Sequence of chain 3.A:
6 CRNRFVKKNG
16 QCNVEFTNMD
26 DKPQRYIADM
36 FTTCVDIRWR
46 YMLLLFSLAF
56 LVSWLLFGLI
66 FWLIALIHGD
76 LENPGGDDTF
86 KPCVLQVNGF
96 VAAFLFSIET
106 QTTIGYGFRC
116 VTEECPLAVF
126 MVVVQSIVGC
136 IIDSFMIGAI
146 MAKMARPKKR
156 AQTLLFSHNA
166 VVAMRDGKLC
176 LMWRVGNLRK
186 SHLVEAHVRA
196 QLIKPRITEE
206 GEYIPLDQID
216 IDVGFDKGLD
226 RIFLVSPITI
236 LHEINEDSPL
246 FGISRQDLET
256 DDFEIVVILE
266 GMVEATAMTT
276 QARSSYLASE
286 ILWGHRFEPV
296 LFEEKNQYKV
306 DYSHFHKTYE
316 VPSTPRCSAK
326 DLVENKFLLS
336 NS

Binding-site contacts:
Ligand atom O1 contacts residue ARG43 of chain 3.A at 3.5 Å.
Ligand atom O12 contacts residue ARG43 of chain 3.A at 3.6 Å.
Ligand atom O1A contacts residue TRP44 of chain 3.A at 4.0 Å.
Ligand atom O51 contacts residue ARG151 of chain 3.A at 2.9 Å (salt-bridge).
Ligand atom O12 contacts residue ARG45 of chain 3.A at 2.8 Å (salt-bridge).
Ligand atom O51 contacts residue LYS153 of chain 3.A at 3.6 Å (salt-bridge).
Ligand atom O51 contacts residue LYS154 of chain 3.A at 3.3 Å (salt-bridge).
Ligand atom P1 contacts residue TRP44 of chain 3.A at 4.2 Å.
Ligand atom P5 contacts residue ARG151 of chain 3.A at 3.4 Å.
Ligand atom O53 contacts residue LYS148 of chain 3.A at 3.3 Å (salt-bridge).
Ligand atom O1B contacts residue ARG45 of chain 3.A at 3.2 Å.
Ligand atom O6 contacts residue TRP44 of chain 3.A at 3.4 Å.
Ligand atom O53 contacts residue ILE42 of chain 3.A at 3.9 Å.
Ligand atom C1B contacts residue ARG45 of chain 3.A at 4.2 Å.
Ligand atom O52 contacts residue LYS154 of chain 3.A at 3.3 Å (salt-bridge).
Ligand atom O11 contacts residue ARG43 of chain 3.A at 3.1 Å (salt-bridge).
Ligand atom P1 contacts residue ARG43 of chain 3.A at 3.8 Å.
Ligand atom O1 contacts residue TRP44 of chain 3.A at 3.6 Å.
Ligand atom O43 contacts residue GLN157 of chain 3.A at 3.9 Å.
Ligand atom O53 contacts residue ARG151 of chain 3.A at 3.6 Å.
Ligand atom O11 contacts residue ARG45 of chain 3.A at 3.7 Å.
Ligand atom O3C contacts residue TRP44 of chain 3.A at 4.2 Å.
Ligand atom O6 contacts residue ARG43 of chain 3.A at 3.6 Å.
Ligand atom O53 contacts residue ASP41 of chain 3.A at 3.5 Å (salt-bridge).
Ligand atom O13 contacts residue TRP44 of chain 3.A at 3.6 Å.
Ligand atom O43 contacts residue LYS154 of chain 3.A at 3.4 Å (salt-bridge).
Ligand atom P5 contacts residue LYS154 of chain 3.A at 3.7 Å.
Ligand atom O2 contacts residue ARG43 of chain 3.A at 3.4 Å (salt-bridge).
Ligand atom P1 contacts residue ARG45 of chain 3.A at 3.9 Å.
Ligand atom C1B contacts residue LEU48 of chain 3.A at 4.1 Å (hydrophobic).
Ligand atom O3C contacts residue ARG45 of chain 3.A at 4.1 Å.
Ligand atom O4 contacts residue LYS154 of chain 3.A at 4.1 Å.
Ligand atom O12 contacts residue TRP44 of chain 3.A at 3.7 Å.
Ligand atom C4A contacts residue PHE140 of chain 2.A at 3.8 Å (hydrophobic).
Ligand atom C2 contacts residue ARG43 of chain 3.A at 4.1 Å.
Ligand atom C1A contacts residue TRP44 of chain 3.A at 3.8 Å (hydrophobic).
Ligand atom O5 contacts residue LYS154 of chain 3.A at 3.9 Å.
Ligand atom O2C contacts residue TRP44 of chain 3.A at 3.4 Å.
Ligand atom O52 contacts residue ARG151 of chain 3.A at 3.5 Å (salt-bridge).
Ligand atom O1B contacts residue LEU48 of chain 3.A at 3.7 Å.

The protein below binds the small molecule below.
Small molecule (SMILES): CCCCCCCC(=O)OC[C@H](COP(=O)(O)O[C@@H]1[C@H](O)[C@H](O)[C@@H](OP(=O)(O)O)[C@H](OP(=O)(O)O)[C@H]1O)OC(=O)CCCCCCC

Sequence of chain 2.A:
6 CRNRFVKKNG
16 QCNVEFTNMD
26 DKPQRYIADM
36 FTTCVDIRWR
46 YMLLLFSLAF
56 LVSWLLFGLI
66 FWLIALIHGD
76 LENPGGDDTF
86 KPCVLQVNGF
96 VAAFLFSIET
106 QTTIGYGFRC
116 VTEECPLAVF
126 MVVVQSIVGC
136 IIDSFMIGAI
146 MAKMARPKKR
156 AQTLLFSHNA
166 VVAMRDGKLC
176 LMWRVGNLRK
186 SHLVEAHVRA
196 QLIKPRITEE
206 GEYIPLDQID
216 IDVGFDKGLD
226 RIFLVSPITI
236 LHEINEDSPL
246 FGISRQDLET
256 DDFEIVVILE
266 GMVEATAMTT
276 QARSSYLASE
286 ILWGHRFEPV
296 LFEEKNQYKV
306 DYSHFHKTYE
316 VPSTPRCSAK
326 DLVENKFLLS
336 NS